Sequence of chain 2.A:
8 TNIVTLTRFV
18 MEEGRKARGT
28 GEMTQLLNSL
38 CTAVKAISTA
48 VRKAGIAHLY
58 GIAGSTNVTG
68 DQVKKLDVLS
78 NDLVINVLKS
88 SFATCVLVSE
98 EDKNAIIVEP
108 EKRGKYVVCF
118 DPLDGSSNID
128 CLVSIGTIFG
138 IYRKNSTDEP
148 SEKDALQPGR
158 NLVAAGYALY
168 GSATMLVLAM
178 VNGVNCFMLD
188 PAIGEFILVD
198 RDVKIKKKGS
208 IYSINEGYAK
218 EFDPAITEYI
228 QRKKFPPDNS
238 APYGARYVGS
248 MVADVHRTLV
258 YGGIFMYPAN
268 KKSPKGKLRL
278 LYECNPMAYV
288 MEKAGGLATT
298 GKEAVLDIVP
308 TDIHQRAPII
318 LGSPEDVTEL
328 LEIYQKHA

The small molecule below binds the protein below.
Small molecule (SMILES): CCC[C@@H](C(=O)NCCc1ccc(O)cc1)[N+]1=C([O-])[C@@H]2Cc3ccccc3CN2C(=O)[C@@H]1Cc1ccc(O)cc1

Sequence of chain 1.B:
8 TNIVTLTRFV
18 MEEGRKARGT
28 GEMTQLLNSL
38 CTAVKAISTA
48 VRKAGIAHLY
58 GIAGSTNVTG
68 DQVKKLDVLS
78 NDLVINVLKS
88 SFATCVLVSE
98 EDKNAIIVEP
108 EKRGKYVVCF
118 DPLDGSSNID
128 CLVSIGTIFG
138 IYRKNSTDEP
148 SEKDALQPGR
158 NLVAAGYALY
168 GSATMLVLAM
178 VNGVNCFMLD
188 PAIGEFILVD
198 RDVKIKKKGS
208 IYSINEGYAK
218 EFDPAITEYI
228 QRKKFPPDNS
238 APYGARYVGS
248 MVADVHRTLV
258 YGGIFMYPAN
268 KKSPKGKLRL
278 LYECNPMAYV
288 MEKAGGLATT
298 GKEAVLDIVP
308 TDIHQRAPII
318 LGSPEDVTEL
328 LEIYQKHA

Binding-site contacts:
Ligand atom O5 contacts residue ASP187 of chain 2.B at 2.7 Å (salt-bridge).
Ligand atom C17 contacts residue HIS55 of chain 2.A at 3.8 Å.
Ligand atom C21 contacts residue ALA43 of chain 1.B at 3.6 Å (hydrophobic).
Ligand atom O2 contacts residue GLY52 of chain 1.B at 3.2 Å (h-bond).
Ligand atom O5 contacts residue GLY52 of chain 2.A at 3.3 Å.
Ligand atom C28 contacts residue LEU73 of chain 1.B at 3.8 Å (hydrophobic).
Ligand atom N1 contacts residue ALA51 of chain 1.B at 3.6 Å (h-bond).
Ligand atom C28 contacts residue LYS71 of chain 1.B at 3.8 Å.
Ligand atom C1 contacts residue LEU76 of chain 1.B at 3.6 Å (hydrophobic).
Ligand atom C18 contacts residue ASP187 of chain 2.B at 3.7 Å.
Ligand atom N2 contacts residue ALA51 of chain 1.B at 3.2 Å (h-bond).
Ligand atom O2 contacts residue ILE53 of chain 1.B at 3.4 Å.
Ligand atom O5 contacts residue ALA189 of chain 2.B at 3.5 Å.
Ligand atom C19 contacts residue ILE190 of chain 2.B at 3.5 Å (hydrophobic).
Ligand atom C2 contacts residue LEU76 of chain 1.B at 3.7 Å (hydrophobic).
Ligand atom C30 contacts residue LYS50 of chain 1.B at 3.5 Å.
Ligand atom C14 contacts residue HIS55 of chain 2.A at 3.3 Å.
Ligand atom C24 contacts residue ALA189 of chain 2.B at 3.6 Å (hydrophobic).
Ligand atom C23 contacts residue GLY52 of chain 2.A at 3.8 Å.
Ligand atom C20 contacts residue THR46 of chain 1.B at 3.6 Å.
Ligand atom C19 contacts residue GLY52 of chain 2.A at 3.8 Å.
Ligand atom C9 contacts residue ALA51 of chain 1.B at 3.4 Å (hydrophobic).
Ligand atom O1 contacts residue LEU76 of chain 1.B at 3.4 Å.
Ligand atom C32 contacts residue LYS50 of chain 1.B at 3.6 Å.
Ligand atom C29 contacts residue LYS50 of chain 1.B at 3.8 Å.
Ligand atom C11 contacts residue ALA51 of chain 1.B at 3.3 Å (hydrophobic).
Ligand atom O2 contacts residue LEU56 of chain 1.B at 3.4 Å.
Ligand atom C10 contacts residue ALA51 of chain 1.B at 3.7 Å (hydrophobic).
Ligand atom O4 contacts residue HIS55 of chain 2.A at 3.2 Å.
Ligand atom C22 contacts residue ALA51 of chain 1.B at 3.3 Å (hydrophobic).
Ligand atom O1 contacts residue LYS71 of chain 1.B at 3.0 Å.
Ligand atom C12 contacts residue ALA51 of chain 1.B at 3.8 Å (hydrophobic).
Ligand atom C8 contacts residue ALA51 of chain 1.B at 3.4 Å (hydrophobic).
Ligand atom O3 contacts residue ALA47 of chain 1.B at 3.2 Å.
Ligand atom C30 contacts residue LEU56 of chain 1.B at 3.7 Å (hydrophobic).
Ligand atom O5 contacts residue ILE190 of chain 2.B at 3.3 Å.
Ligand atom C6 contacts residue LYS71 of chain 1.B at 3.7 Å.
Ligand atom C31 contacts residue LYS50 of chain 1.B at 3.5 Å.
Ligand atom C20 contacts residue ILE190 of chain 2.B at 3.3 Å (hydrophobic).
Ligand atom C19 contacts residue ASP187 of chain 2.B at 3.7 Å.

Sequence of chain 2.B:
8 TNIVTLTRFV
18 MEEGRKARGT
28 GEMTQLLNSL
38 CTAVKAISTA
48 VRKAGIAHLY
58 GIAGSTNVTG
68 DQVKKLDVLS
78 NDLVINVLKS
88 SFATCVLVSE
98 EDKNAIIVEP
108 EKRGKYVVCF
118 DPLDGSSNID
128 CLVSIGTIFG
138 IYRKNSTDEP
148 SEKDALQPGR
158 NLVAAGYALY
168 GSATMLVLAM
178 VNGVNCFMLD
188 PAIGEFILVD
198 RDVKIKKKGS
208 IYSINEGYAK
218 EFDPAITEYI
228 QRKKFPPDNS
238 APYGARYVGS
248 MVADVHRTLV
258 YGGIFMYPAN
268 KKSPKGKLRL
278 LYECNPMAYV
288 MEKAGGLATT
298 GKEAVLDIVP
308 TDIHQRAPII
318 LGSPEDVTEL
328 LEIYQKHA